A protein and the small-molecule ligand that binds it are described below.
Small molecule (SMILES): CC(C)O[PH](=O)OC(C)C

Binding-site contacts:
Ligand atom C1 contacts residue LEU150 of chain 1.C at 4.4 Å (hydrophobic).
Ligand atom O3P contacts residue GLY69 of chain 1.C at 3.1 Å (h-bond).
Ligand atom C2' contacts residue GLY69 of chain 1.C at 4.2 Å.
Ligand atom O2P contacts residue GLN124 of chain 1.C at 4.2 Å.
Ligand atom C1 contacts residue MET99 of chain 1.C at 4.2 Å (hydrophobic).
Ligand atom C3' contacts residue ILE71 of chain 1.C at 4.4 Å (hydrophobic).
Ligand atom O3P contacts residue GLY68 of chain 1.C at 4.0 Å.
Ligand atom C2 contacts residue LEU150 of chain 1.C at 3.3 Å (hydrophobic).
Ligand atom C3 contacts residue MET99 of chain 1.C at 4.4 Å (hydrophobic).
Ligand atom P contacts residue GLY69 of chain 1.C at 4.3 Å.
Ligand atom C3' contacts residue GLY69 of chain 1.C at 3.5 Å.
Ligand atom O2P contacts residue SER98 of chain 1.C at 2.5 Å (h-bond).
Ligand atom C3 contacts residue LEU150 of chain 1.C at 4.4 Å (hydrophobic).
Ligand atom C1' contacts residue SER98 of chain 1.C at 3.4 Å.
Ligand atom C1' contacts residue HIS123 of chain 1.C at 3.4 Å.
Ligand atom C1' contacts residue LEU126 of chain 1.C at 3.9 Å (hydrophobic).
Ligand atom C1 contacts residue SER98 of chain 1.C at 3.4 Å.
Ligand atom C2 contacts residue MET99 of chain 1.C at 4.1 Å (hydrophobic).
Ligand atom O1P contacts residue SER98 of chain 1.C at 2.5 Å (h-bond).
Ligand atom C2 contacts residue GLN124 of chain 1.C at 4.1 Å.
Ligand atom P contacts residue MET99 of chain 1.C at 3.1 Å.
Ligand atom C2 contacts residue HIS123 of chain 1.C at 3.7 Å.
Ligand atom P contacts residue HIS123 of chain 1.C at 3.5 Å.
Ligand atom P contacts residue SER98 of chain 1.C at 1.6 Å.
Ligand atom C1' contacts residue GLY69 of chain 1.C at 4.3 Å.
Ligand atom C2 contacts residue PRO125 of chain 1.C at 3.8 Å (hydrophobic).
Ligand atom C2' contacts residue SER98 of chain 1.C at 3.2 Å.
Ligand atom C2 contacts residue ILE71 of chain 1.C at 4.3 Å (hydrophobic).
Ligand atom O2P contacts residue PRO125 of chain 1.C at 4.2 Å.
Ligand atom O2P contacts residue HIS123 of chain 1.C at 3.0 Å (h-bond).
Ligand atom C2' contacts residue HIS123 of chain 1.C at 3.6 Å.
Ligand atom O1P contacts residue HIS123 of chain 1.C at 4.2 Å.
Ligand atom O1P contacts residue MET99 of chain 1.C at 2.9 Å (h-bond).
Ligand atom C3 contacts residue HIS123 of chain 1.C at 3.5 Å.
Ligand atom C1 contacts residue HIS123 of chain 1.C at 3.4 Å.
Ligand atom C3' contacts residue LEU126 of chain 1.C at 3.9 Å (hydrophobic).
Ligand atom O3P contacts residue MET99 of chain 1.C at 2.9 Å (h-bond).
Ligand atom C2' contacts residue LEU126 of chain 1.C at 3.9 Å (hydrophobic).
Ligand atom C3 contacts residue SER98 of chain 1.C at 3.9 Å.
Ligand atom O3P contacts residue SER98 of chain 1.C at 2.5 Å (h-bond).

Sequence of chain 1.C:
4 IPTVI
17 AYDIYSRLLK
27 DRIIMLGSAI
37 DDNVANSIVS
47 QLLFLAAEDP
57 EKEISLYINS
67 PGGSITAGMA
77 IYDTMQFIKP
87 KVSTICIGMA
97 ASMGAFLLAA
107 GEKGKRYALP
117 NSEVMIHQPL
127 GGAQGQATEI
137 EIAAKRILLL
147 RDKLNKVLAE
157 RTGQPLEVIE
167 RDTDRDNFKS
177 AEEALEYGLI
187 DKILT